Binding-site contacts:
Ligand atom C3 contacts residue MET77 of chain 1.A at 3.8 Å (hydrophobic).
Ligand atom O3 contacts residue MET81 of chain 1.A at 3.4 Å.
Ligand atom C19 contacts residue MET74 of chain 1.A at 4.1 Å (hydrophobic).
Ligand atom C18 contacts residue THR209 of chain 1.A at 3.5 Å.
Ligand atom C12 contacts residue ASN37 of chain 1.A at 3.2 Å.
Ligand atom C1 contacts residue GLY40 of chain 1.A at 4.1 Å.
Ligand atom C16 contacts residue LEU33 of chain 1.A at 3.9 Å (hydrophobic).
Ligand atom O3 contacts residue ARG84 of chain 1.A at 3.1 Å (salt-bridge).
Ligand atom C6 contacts residue VAL78 of chain 1.A at 3.9 Å (hydrophobic).
Ligand atom C7 contacts residue LEU205 of chain 1.A at 4.2 Å (hydrophobic).
Ligand atom C15 contacts residue LEU205 of chain 1.A at 4.0 Å (hydrophobic).
Ligand atom C4 contacts residue PHE96 of chain 1.A at 3.9 Å (hydrophobic).
Ligand atom O17 contacts residue PHE223 of chain 1.A at 3.9 Å.
Ligand atom C19 contacts residue MET77 of chain 1.A at 3.9 Å (hydrophobic).
Ligand atom C2 contacts residue GLN43 of chain 1.A at 4.0 Å.
Ligand atom C13 contacts residue ASN37 of chain 1.A at 3.7 Å.
Ligand atom C17 contacts residue LEU33 of chain 1.A at 3.8 Å (hydrophobic).
Ligand atom C17 contacts residue THR209 of chain 1.A at 4.1 Å.
Ligand atom O3 contacts residue GLN43 of chain 1.A at 3.8 Å.
Ligand atom C4 contacts residue MET77 of chain 1.A at 3.7 Å (hydrophobic).
Ligand atom C5 contacts residue PHE96 of chain 1.A at 3.7 Å (hydrophobic).
Ligand atom C1 contacts residue LEU39 of chain 1.A at 4.0 Å (hydrophobic).
Ligand atom C2 contacts residue LEU39 of chain 1.A at 3.9 Å (hydrophobic).
Ligand atom C2 contacts residue MET77 of chain 1.A at 4.0 Å (hydrophobic).
Ligand atom C3 contacts residue PHE96 of chain 1.A at 4.0 Å (hydrophobic).
Ligand atom O17 contacts residue LEU212 of chain 1.A at 3.9 Å.
Ligand atom C18 contacts residue MET74 of chain 1.A at 3.8 Å (hydrophobic).
Ligand atom O17 contacts residue THR209 of chain 1.A at 3.1 Å (h-bond).
Ligand atom C1 contacts residue LEU36 of chain 1.A at 4.1 Å (hydrophobic).
Ligand atom O17 contacts residue ASN37 of chain 1.A at 2.8 Å (h-bond).
Ligand atom C9 contacts residue LEU36 of chain 1.A at 4.0 Å (hydrophobic).
Ligand atom C6 contacts residue LEU205 of chain 1.A at 4.1 Å (hydrophobic).
Ligand atom C17 contacts residue ASN37 of chain 1.A at 3.4 Å.
Ligand atom C16 contacts residue THR209 of chain 1.A at 3.9 Å.
Ligand atom O3 contacts residue MET77 of chain 1.A at 3.7 Å.
Ligand atom C16 contacts residue PHE208 of chain 1.A at 3.9 Å (hydrophobic).
Ligand atom C6 contacts residue PHE96 of chain 1.A at 4.0 Å (hydrophobic).
Ligand atom C11 contacts residue LEU36 of chain 1.A at 3.2 Å (hydrophobic).
Ligand atom C12 contacts residue LEU36 of chain 1.A at 3.4 Å (hydrophobic).
Ligand atom O3 contacts residue PHE96 of chain 1.A at 3.7 Å.

Sequence of chain 1.A:
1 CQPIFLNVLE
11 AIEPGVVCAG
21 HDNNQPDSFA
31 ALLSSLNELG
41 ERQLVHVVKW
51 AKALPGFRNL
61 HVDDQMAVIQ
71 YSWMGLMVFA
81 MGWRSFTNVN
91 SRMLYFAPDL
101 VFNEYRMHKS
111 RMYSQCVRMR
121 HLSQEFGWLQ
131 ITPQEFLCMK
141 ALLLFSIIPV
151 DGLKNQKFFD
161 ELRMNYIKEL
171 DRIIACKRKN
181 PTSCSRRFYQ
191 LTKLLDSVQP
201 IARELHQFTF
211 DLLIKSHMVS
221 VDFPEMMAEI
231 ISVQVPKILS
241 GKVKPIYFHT

The protein below binds the small molecule below.
Small molecule (SMILES): C[C@]12CCC(=O)C[C@@H]1CC[C@@H]1[C@@H]2CC[C@]2(C)[C@@H](O)CC[C@@H]12